Sequence of chain 1.A:
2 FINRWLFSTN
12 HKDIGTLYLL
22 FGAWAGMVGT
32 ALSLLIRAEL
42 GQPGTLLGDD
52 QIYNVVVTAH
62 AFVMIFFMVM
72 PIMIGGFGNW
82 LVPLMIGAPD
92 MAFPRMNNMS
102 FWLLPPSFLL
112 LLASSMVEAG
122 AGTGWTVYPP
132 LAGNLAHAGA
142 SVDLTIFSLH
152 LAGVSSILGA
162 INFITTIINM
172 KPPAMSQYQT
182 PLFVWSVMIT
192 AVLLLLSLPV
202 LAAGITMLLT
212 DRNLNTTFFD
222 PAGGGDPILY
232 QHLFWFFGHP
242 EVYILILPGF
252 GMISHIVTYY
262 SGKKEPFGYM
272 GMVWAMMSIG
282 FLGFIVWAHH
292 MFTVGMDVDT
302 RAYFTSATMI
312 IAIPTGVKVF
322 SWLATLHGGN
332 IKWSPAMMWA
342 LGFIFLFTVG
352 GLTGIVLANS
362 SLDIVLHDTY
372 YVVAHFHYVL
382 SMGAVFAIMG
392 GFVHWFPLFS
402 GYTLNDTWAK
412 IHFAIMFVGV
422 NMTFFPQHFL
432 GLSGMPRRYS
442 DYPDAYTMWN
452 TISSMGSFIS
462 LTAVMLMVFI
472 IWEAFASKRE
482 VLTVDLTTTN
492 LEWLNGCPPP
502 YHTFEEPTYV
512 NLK

Binding-site contacts:
Ligand atom O16 contacts residue CYS49 of chain 1.J at 3.6 Å (h-bond).
Ligand atom C10 contacts residue DMU1 of chain 1.LB at 3.2 Å.
Ligand atom C25 contacts residue PHE37 of chain 1.C at 4.0 Å (hydrophobic).
Ligand atom C9 contacts residue DMU1 of chain 1.LB at 3.9 Å.
Ligand atom C40 contacts residue LEU50 of chain 1.J at 3.9 Å (hydrophobic).
Ligand atom C28 contacts residue PHE37 of chain 1.C at 3.4 Å (hydrophobic).
Ligand atom C40 contacts residue SER29 of chain 1.C at 3.9 Å.
Ligand atom C6 contacts residue MET33 of chain 1.C at 4.0 Å (hydrophobic).
Ligand atom C1 contacts residue MET33 of chain 1.C at 3.9 Å (hydrophobic).
Ligand atom C22 contacts residue CYS49 of chain 1.J at 4.0 Å (hydrophobic).
Ligand atom C18 contacts residue TRP52 of chain 1.J at 3.8 Å (hydrophobic).
Ligand atom O5 contacts residue PHE37 of chain 1.C at 3.7 Å.
Ligand atom O49 contacts residue CYS49 of chain 1.J at 3.5 Å (h-bond).
Ligand atom O49 contacts residue TYR48 of chain 1.J at 3.4 Å.
Ligand atom O4 contacts residue DMU1 of chain 1.LB at 4.0 Å.
Ligand atom O1 contacts residue DMU1 of chain 1.LB at 3.2 Å (h-bond).
Ligand atom C19 contacts residue PHE37 of chain 1.C at 3.2 Å (hydrophobic).
Ligand atom C5 contacts residue DMU1 of chain 1.LB at 3.4 Å.
Ligand atom C1 contacts residue DMU1 of chain 1.LB at 3.8 Å.
Ligand atom O16 contacts residue MET33 of chain 1.C at 3.1 Å.
Ligand atom O7 contacts residue TRP52 of chain 1.J at 4.0 Å.
Ligand atom O6 contacts residue TRP52 of chain 1.J at 3.7 Å.
Ligand atom O49 contacts residue TYR45 of chain 1.J at 3.8 Å.
Ligand atom O61 contacts residue DMU1 of chain 1.LB at 3.8 Å.
Ligand atom C22 contacts residue MET33 of chain 1.C at 2.8 Å (hydrophobic).
Ligand atom C25 contacts residue CYS49 of chain 1.J at 3.7 Å (hydrophobic).
Ligand atom C22 contacts residue PHE37 of chain 1.C at 3.5 Å (hydrophobic).
Ligand atom C57 contacts residue TRP52 of chain 1.J at 3.6 Å (hydrophobic).
Ligand atom C6 contacts residue TRP52 of chain 1.J at 3.9 Å (hydrophobic).
Ligand atom C57 contacts residue PHE37 of chain 1.C at 3.9 Å (hydrophobic).
Ligand atom O3 contacts residue DMU1 of chain 1.LB at 2.9 Å (h-bond).
Ligand atom C19 contacts residue CYS49 of chain 1.J at 4.0 Å (hydrophobic).
Ligand atom C11 contacts residue DMU1 of chain 1.LB at 4.0 Å.
Ligand atom C4 contacts residue TRP52 of chain 1.J at 3.6 Å (hydrophobic).
Ligand atom C43 contacts residue SER46 of chain 1.J at 4.0 Å.
Ligand atom C40 contacts residue SER46 of chain 1.J at 3.4 Å.
Ligand atom C43 contacts residue LEU110 of chain 1.A at 4.0 Å (hydrophobic).
Ligand atom C18 contacts residue CYS49 of chain 1.J at 3.4 Å (hydrophobic).
Ligand atom C25 contacts residue MET33 of chain 1.C at 3.1 Å (hydrophobic).
Ligand atom O61 contacts residue PHE37 of chain 1.C at 2.9 Å (h-bond).

Sequence of chain 1.C:
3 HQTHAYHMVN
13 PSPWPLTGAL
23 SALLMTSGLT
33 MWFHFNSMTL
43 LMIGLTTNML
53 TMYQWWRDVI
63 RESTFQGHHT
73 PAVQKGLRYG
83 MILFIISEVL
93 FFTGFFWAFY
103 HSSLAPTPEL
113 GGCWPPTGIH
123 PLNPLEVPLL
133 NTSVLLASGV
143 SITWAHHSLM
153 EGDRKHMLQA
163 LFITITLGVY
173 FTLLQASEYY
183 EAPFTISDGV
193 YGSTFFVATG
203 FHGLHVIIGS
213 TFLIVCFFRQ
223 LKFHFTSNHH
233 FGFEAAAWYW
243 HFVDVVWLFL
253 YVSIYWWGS

A protein and the small-molecule ligand that binds it are described below.
Small molecule (SMILES): CCCCCCCCCCO[C@@H]1O[C@H](CO)[C@@H](O[C@H]2O[C@H](CO)[C@@H](O)[C@H](O)[C@H]2O)[C@H](O)[C@H]1O

Sequence of chain 1.J:
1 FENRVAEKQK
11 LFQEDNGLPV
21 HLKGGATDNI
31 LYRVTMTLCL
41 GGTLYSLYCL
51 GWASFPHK